Sequence of chain 1.A:
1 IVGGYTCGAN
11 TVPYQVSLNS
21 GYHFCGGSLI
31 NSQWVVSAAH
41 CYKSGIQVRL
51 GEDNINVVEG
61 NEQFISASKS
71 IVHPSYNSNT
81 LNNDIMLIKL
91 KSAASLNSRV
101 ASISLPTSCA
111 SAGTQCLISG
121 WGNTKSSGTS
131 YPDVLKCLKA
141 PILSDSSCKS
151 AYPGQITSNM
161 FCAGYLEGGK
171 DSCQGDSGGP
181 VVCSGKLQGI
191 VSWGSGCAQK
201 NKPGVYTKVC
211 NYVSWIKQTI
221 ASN

The small molecule below binds the protein below.
Small molecule (SMILES): [H]/N=C(/N)c1ccc(C=O)cc1

Binding-site contacts:
Ligand atom N2 contacts residue GLY194 of chain 1.A at 3.8 Å.
Ligand atom C5 contacts residue SER192 of chain 1.A at 4.1 Å.
Ligand atom N2 contacts residue SER172 of chain 1.A at 3.4 Å (h-bond).
Ligand atom C1 contacts residue GLY194 of chain 1.A at 4.0 Å.
Ligand atom C5 contacts residue SER177 of chain 1.A at 4.2 Å.
Ligand atom C2 contacts residue GLY194 of chain 1.A at 3.8 Å.
Ligand atom N2 contacts residue ASP171 of chain 1.A at 2.8 Å (salt-bridge).
Ligand atom O contacts residue SER177 of chain 1.A at 3.7 Å.
Ligand atom C3 contacts residue GLY196 of chain 1.A at 3.5 Å.
Ligand atom C3 contacts residue GLY194 of chain 1.A at 3.8 Å.
Ligand atom C2 contacts residue SER172 of chain 1.A at 3.9 Å.
Ligand atom N1 contacts residue ASP171 of chain 1.A at 2.9 Å (salt-bridge).
Ligand atom C2 contacts residue TRP193 of chain 1.A at 3.7 Å (hydrophobic).
Ligand atom C1 contacts residue SER172 of chain 1.A at 3.2 Å.
Ligand atom C3 contacts residue GLN174 of chain 1.A at 3.9 Å.
Ligand atom N1 contacts residue GLY204 of chain 1.A at 3.4 Å.
Ligand atom C5 contacts residue TRP193 of chain 1.A at 4.1 Å (hydrophobic).
Ligand atom C5 contacts residue GLN174 of chain 1.A at 3.9 Å.
Ligand atom C6 contacts residue SER177 of chain 1.A at 3.3 Å.
Ligand atom C2 contacts residue CYS173 of chain 1.A at 4.1 Å (hydrophobic).
Ligand atom C7 contacts residue SER192 of chain 1.A at 3.7 Å.
Ligand atom C7 contacts residue TRP193 of chain 1.A at 3.8 Å (hydrophobic).
Ligand atom C7 contacts residue VAL191 of chain 1.A at 3.9 Å (hydrophobic).
Ligand atom C1 contacts residue ASP171 of chain 1.A at 3.5 Å.
Ligand atom N1 contacts residue SER172 of chain 1.A at 2.9 Å (h-bond).
Ligand atom C4 contacts residue GLN174 of chain 1.A at 3.1 Å.
Ligand atom C6 contacts residue SER192 of chain 1.A at 4.0 Å.
Ligand atom C8 contacts residue TRP193 of chain 1.A at 3.8 Å (hydrophobic).
Ligand atom C1 contacts residue GLY196 of chain 1.A at 3.9 Å.
Ligand atom C7 contacts residue SER177 of chain 1.A at 4.1 Å.
Ligand atom C8 contacts residue SER172 of chain 1.A at 3.9 Å.
Ligand atom C3 contacts residue TRP193 of chain 1.A at 4.1 Å (hydrophobic).
Ligand atom N1 contacts residue TRP193 of chain 1.A at 3.9 Å.
Ligand atom N2 contacts residue CYS197 of chain 1.A at 3.8 Å.
Ligand atom N2 contacts residue GLY196 of chain 1.A at 2.9 Å (h-bond).
Ligand atom C8 contacts residue VAL191 of chain 1.A at 3.8 Å (hydrophobic).
Ligand atom C1 contacts residue TRP193 of chain 1.A at 3.9 Å (hydrophobic).
Ligand atom C6 contacts residue GLN174 of chain 1.A at 3.9 Å.
Ligand atom C3 contacts residue CYS197 of chain 1.A at 4.1 Å (hydrophobic).
Ligand atom O contacts residue GLN174 of chain 1.A at 3.2 Å (h-bond).